Sequence of chain 2.A:
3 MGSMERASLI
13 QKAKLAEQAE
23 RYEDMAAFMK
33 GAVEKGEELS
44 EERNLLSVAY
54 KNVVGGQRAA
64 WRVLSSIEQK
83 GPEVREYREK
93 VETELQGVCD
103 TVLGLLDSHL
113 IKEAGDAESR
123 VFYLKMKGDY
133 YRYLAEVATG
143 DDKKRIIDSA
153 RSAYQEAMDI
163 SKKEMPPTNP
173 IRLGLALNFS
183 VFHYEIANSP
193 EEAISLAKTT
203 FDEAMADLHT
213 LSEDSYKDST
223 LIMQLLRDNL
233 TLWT

Sequence of chain 2.B:
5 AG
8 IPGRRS

This protein binds this small molecule.
Small molecule (SMILES): O=Cc1ccc(S(=O)(=O)N2CCOc3ccccc32)cc1

Binding-site contacts:
Ligand atom C11 contacts residue PRO9 of chain 2.B at 3.3 Å (hydrophobic).
Ligand atom C15 contacts residue PHE124 of chain 2.A at 3.6 Å (hydrophobic).
Ligand atom C15 contacts residue LYS127 of chain 2.A at 3.7 Å.
Ligand atom O01 contacts residue PRO172 of chain 2.A at 3.3 Å.
Ligand atom C20 contacts residue ILE173 of chain 2.A at 3.4 Å (hydrophobic).
Ligand atom C11 contacts residue GLY10 of chain 2.B at 3.4 Å.
Ligand atom C14 contacts residue ASN47 of chain 2.A at 3.5 Å.
Ligand atom C14 contacts residue ILE173 of chain 2.A at 3.4 Å (hydrophobic).
Ligand atom C20 contacts residue PRO172 of chain 2.A at 3.5 Å (hydrophobic).
Ligand atom C12 contacts residue GLY10 of chain 2.B at 3.8 Å.
Ligand atom C07 contacts residue ILE224 of chain 2.A at 3.4 Å (hydrophobic).
Ligand atom C09 contacts residue ARG12 of chain 2.B at 3.8 Å.
Ligand atom N03 contacts residue ARG12 of chain 2.B at 3.9 Å.
Ligand atom O01 contacts residue ARG12 of chain 2.B at 3.8 Å.
Ligand atom C08 contacts residue ARG12 of chain 2.B at 4.0 Å.
Ligand atom O10 contacts residue PRO9 of chain 2.B at 3.4 Å (h-bond).
Ligand atom C15 contacts residue ILE173 of chain 2.A at 3.5 Å (hydrophobic).
Ligand atom C04 contacts residue ARG12 of chain 2.B at 3.5 Å.
Ligand atom C16 contacts residue ILE173 of chain 2.A at 3.5 Å (hydrophobic).
Ligand atom C13 contacts residue ILE173 of chain 2.A at 3.3 Å (hydrophobic).
Ligand atom O21 contacts residue ASN47 of chain 2.A at 3.4 Å (h-bond).
Ligand atom O10 contacts residue ARG12 of chain 2.B at 3.9 Å.
Ligand atom C05 contacts residue ARG12 of chain 2.B at 3.5 Å.
Ligand atom C12 contacts residue PEG1 of chain 2.G at 3.6 Å.
Ligand atom C08 contacts residue ILE224 of chain 2.A at 3.9 Å (hydrophobic).
Ligand atom C19 contacts residue ILE173 of chain 2.A at 3.4 Å (hydrophobic).
Ligand atom O10 contacts residue ARG11 of chain 2.B at 3.8 Å.
Ligand atom C06 contacts residue ASP220 of chain 2.A at 3.6 Å.
Ligand atom C19 contacts residue ILE8 of chain 2.B at 3.9 Å (hydrophobic).
Ligand atom C19 contacts residue LYS127 of chain 2.A at 2.9 Å.
Ligand atom C07 contacts residue ASP220 of chain 2.A at 4.0 Å.
Ligand atom C06 contacts residue ILE224 of chain 2.A at 3.8 Å (hydrophobic).
Ligand atom C17 contacts residue LYS127 of chain 2.A at 1.4 Å.
Ligand atom C07 contacts residue ARG12 of chain 2.B at 4.0 Å.
Ligand atom C19 contacts residue PRO172 of chain 2.A at 3.4 Å (hydrophobic).
Ligand atom C07 contacts residue LEU223 of chain 2.A at 4.0 Å (hydrophobic).
Ligand atom C16 contacts residue LYS127 of chain 2.A at 2.5 Å.
Ligand atom C06 contacts residue ARG12 of chain 2.B at 3.7 Å.
Ligand atom C17 contacts residue ILE8 of chain 2.B at 3.9 Å (hydrophobic).
Ligand atom O10 contacts residue ILE8 of chain 2.B at 4.0 Å.